Binding-site contacts:
Ligand atom N4 contacts residue ILE252 of chain 1.A at 3.8 Å.
Ligand atom C10 contacts residue PHE288 of chain 1.A at 3.9 Å (hydrophobic).
Ligand atom C19 contacts residue ASP234 of chain 1.A at 3.3 Å.
Ligand atom C27 contacts residue LEU196 of chain 1.A at 3.6 Å (hydrophobic).
Ligand atom C16 contacts residue ASP234 of chain 1.A at 3.6 Å.
Ligand atom C9 contacts residue ILE252 of chain 1.A at 4.0 Å (hydrophobic).
Ligand atom C13 contacts residue GLN285 of chain 1.A at 3.7 Å.
Ligand atom N7 contacts residue PHE288 of chain 1.A at 4.0 Å.
Ligand atom C23 contacts residue PHE288 of chain 1.A at 3.8 Å (hydrophobic).
Ligand atom N8 contacts residue HIS82 of chain 1.A at 3.8 Å.
Ligand atom C10 contacts residue ILE252 of chain 1.A at 3.8 Å (hydrophobic).
Ligand atom C20 contacts residue LEU235 of chain 1.A at 3.8 Å (hydrophobic).
Ligand atom C21 contacts residue LEU235 of chain 1.A at 3.7 Å (hydrophobic).
Ligand atom N3 contacts residue PHE288 of chain 1.A at 3.8 Å.
Ligand atom C26 contacts residue THR231 of chain 1.A at 3.8 Å.
Ligand atom C24 contacts residue LEU235 of chain 1.A at 4.0 Å (hydrophobic).
Ligand atom N3 contacts residue ILE252 of chain 1.A at 3.3 Å.
Ligand atom C15 contacts residue PHE288 of chain 1.A at 3.2 Å (hydrophobic).
Ligand atom C15 contacts residue GLN238 of chain 1.A at 3.8 Å.
Ligand atom C26 contacts residue HIS199 of chain 1.A at 3.8 Å.
Ligand atom N7 contacts residue LEU235 of chain 1.A at 4.0 Å.
Ligand atom C19 contacts residue LEU235 of chain 1.A at 4.0 Å (hydrophobic).
Ligand atom N12 contacts residue GLN285 of chain 1.A at 3.2 Å (h-bond).
Ligand atom C9 contacts residue PHE256 of chain 1.A at 3.8 Å (hydrophobic).
Ligand atom C1 contacts residue ILE252 of chain 1.A at 3.6 Å (hydrophobic).
Ligand atom N12 contacts residue PHE288 of chain 1.A at 3.4 Å.
Ligand atom C24 contacts residue THR231 of chain 1.A at 3.8 Å.
Ligand atom C19 contacts residue THR194 of chain 1.A at 3.9 Å.
Ligand atom O18 contacts residue PHE256 of chain 1.A at 3.6 Å.
Ligand atom C15 contacts residue ILE252 of chain 1.A at 3.8 Å (hydrophobic).
Ligand atom N4 contacts residue LEU235 of chain 1.A at 3.8 Å.
Ligand atom C13 contacts residue ILE252 of chain 1.A at 4.0 Å (hydrophobic).
Ligand atom N7 contacts residue TYR81 of chain 1.A at 3.9 Å.
Ligand atom C6 contacts residue PHE288 of chain 1.A at 3.5 Å (hydrophobic).
Ligand atom N4 contacts residue TYR81 of chain 1.A at 3.8 Å.
Ligand atom C25 contacts residue MET273 of chain 1.A at 3.8 Å (hydrophobic).
Ligand atom C26 contacts residue LEU196 of chain 1.A at 3.7 Å (hydrophobic).
Ligand atom C13 contacts residue PHE288 of chain 1.A at 3.8 Å (hydrophobic).
Ligand atom N7 contacts residue ILE252 of chain 1.A at 3.6 Å.
Ligand atom C6 contacts residue ILE252 of chain 1.A at 3.4 Å (hydrophobic).

A protein and the small-molecule ligand that binds it are described below.
Small molecule (SMILES): CCCOc1cncc2nnc(-c3cnn(C)c3-c3ccc(CC)cc3)n12

Sequence of chain 1.A:
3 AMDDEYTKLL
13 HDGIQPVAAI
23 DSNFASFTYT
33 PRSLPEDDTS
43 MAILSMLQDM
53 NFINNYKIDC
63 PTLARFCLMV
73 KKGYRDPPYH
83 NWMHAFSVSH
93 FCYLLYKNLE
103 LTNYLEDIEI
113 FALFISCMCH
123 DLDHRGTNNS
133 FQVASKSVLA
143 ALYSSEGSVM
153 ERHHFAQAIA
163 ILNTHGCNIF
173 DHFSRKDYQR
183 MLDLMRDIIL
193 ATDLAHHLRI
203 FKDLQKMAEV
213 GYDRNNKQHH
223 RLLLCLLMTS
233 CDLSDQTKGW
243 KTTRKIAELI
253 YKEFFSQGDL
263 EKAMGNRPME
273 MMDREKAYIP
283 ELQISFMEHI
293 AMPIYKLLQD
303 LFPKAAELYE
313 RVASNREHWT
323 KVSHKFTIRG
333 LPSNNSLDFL